Sequence of chain 42.A:
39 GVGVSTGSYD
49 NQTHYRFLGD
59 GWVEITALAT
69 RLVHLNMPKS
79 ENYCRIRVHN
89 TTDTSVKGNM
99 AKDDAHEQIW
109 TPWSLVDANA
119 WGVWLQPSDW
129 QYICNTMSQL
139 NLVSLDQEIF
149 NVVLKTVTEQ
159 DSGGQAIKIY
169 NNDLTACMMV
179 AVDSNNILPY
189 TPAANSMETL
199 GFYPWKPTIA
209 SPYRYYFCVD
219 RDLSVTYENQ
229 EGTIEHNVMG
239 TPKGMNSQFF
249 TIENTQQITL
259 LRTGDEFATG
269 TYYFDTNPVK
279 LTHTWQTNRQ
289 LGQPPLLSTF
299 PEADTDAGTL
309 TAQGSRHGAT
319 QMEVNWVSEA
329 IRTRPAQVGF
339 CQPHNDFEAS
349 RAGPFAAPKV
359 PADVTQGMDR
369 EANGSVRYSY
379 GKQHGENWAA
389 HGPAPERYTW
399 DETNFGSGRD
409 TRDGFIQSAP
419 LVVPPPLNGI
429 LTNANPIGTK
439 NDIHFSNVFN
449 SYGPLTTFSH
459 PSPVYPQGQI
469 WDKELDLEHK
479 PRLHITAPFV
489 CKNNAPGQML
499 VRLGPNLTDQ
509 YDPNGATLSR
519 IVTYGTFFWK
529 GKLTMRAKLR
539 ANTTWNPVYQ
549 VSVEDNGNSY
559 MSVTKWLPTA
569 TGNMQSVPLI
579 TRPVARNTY

Binding-site contacts:
Ligand atom OP1 contacts residue ASP273 of chain 42.A at 3.3 Å.
Ligand atom O5' contacts residue ASN491 of chain 42.A at 3.5 Å (h-bond).
Ligand atom OP1 contacts residue PHE272 of chain 42.A at 3.4 Å.
Ligand atom C5' contacts residue ASP273 of chain 42.A at 3.8 Å.
Ligand atom P contacts residue PHE272 of chain 42.A at 4.3 Å.
Ligand atom P contacts residue ASN491 of chain 42.A at 3.0 Å.
Ligand atom P contacts residue ASP273 of chain 42.A at 2.8 Å.
Ligand atom P contacts residue TYR271 of chain 42.A at 4.5 Å.
Ligand atom C5' contacts residue ASN491 of chain 42.A at 4.0 Å.
Ligand atom OP1 contacts residue TYR271 of chain 42.A at 3.1 Å (h-bond).
Ligand atom OP2 contacts residue ASN491 of chain 42.A at 1.7 Å (h-bond).
Ligand atom OP2 contacts residue ASP273 of chain 42.A at 2.4 Å.
Ligand atom OP1 contacts residue ASN491 of chain 42.A at 3.6 Å.
Ligand atom O5' contacts residue ASP273 of chain 42.A at 4.1 Å.

This protein binds this small molecule.
Small molecule (SMILES): Nc1ncnc2c1ncn2[C@H]1C[C@H](O)[C@@H](COP(=O)(O)O)O1